Sequence of chain 1.D:
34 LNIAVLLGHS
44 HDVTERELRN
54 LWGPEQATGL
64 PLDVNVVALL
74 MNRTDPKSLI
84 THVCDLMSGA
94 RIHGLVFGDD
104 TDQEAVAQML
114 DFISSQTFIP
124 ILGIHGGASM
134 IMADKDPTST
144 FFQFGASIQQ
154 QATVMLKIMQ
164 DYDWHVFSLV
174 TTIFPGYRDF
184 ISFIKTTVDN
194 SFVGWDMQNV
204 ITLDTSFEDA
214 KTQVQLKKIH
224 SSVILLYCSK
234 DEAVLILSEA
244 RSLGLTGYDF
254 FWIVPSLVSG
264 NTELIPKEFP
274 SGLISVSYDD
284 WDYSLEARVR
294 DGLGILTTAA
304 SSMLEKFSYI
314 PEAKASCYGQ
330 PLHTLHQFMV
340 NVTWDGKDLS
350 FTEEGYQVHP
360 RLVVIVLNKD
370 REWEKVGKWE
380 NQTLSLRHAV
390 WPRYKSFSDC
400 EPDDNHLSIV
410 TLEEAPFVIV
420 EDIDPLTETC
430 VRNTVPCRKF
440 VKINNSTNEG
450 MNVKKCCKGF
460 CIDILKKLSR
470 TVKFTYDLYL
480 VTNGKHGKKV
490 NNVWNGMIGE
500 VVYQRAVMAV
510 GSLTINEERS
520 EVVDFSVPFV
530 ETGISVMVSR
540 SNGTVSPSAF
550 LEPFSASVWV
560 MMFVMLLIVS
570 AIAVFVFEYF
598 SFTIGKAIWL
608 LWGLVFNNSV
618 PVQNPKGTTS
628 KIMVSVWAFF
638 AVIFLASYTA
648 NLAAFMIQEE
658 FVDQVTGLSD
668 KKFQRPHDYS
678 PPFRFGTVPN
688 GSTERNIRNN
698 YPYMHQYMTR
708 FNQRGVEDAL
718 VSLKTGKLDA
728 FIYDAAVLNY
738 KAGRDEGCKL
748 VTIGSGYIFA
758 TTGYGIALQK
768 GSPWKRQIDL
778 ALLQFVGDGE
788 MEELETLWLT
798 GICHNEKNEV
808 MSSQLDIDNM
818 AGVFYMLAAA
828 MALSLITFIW

This small molecule binds to this protein.
Small molecule (SMILES): CC(=O)N[C@@H]1[C@@H](O)[C@H](O)[C@@H](CO)O[C@H]1O

Binding-site contacts:
Ligand atom C3 contacts residue ASN443 of chain 1.D at 3.8 Å.
Ligand atom C8 contacts residue SER445 of chain 1.D at 3.5 Å.
Ligand atom N2 contacts residue SER445 of chain 1.D at 4.1 Å.
Ligand atom C1 contacts residue ASN443 of chain 1.D at 1.4 Å.
Ligand atom O5 contacts residue ASN443 of chain 1.D at 2.4 Å (h-bond).
Ligand atom C7 contacts residue ASN443 of chain 1.D at 4.3 Å.
Ligand atom C2 contacts residue ASN444 of chain 1.D at 4.1 Å.
Ligand atom N2 contacts residue ASN443 of chain 1.D at 3.0 Å (h-bond).
Ligand atom C7 contacts residue ASN444 of chain 1.D at 3.6 Å.
Ligand atom C2 contacts residue ASN443 of chain 1.D at 2.5 Å.
Ligand atom C5 contacts residue ASN443 of chain 1.D at 3.7 Å.
Ligand atom C7 contacts residue SER445 of chain 1.D at 4.0 Å.
Ligand atom C4 contacts residue ASN443 of chain 1.D at 4.2 Å.
Ligand atom O7 contacts residue ASN444 of chain 1.D at 3.3 Å.
Ligand atom N2 contacts residue ASN444 of chain 1.D at 3.5 Å.
Ligand atom C1 contacts residue ASN444 of chain 1.D at 4.1 Å.